Binding-site contacts:
Ligand atom O3 contacts residue ARG313 of chain 2.A at 4.0 Å.
Ligand atom C1 contacts residue ASN597 of chain 1.A at 1.4 Å.
Ligand atom C1 contacts residue SER593 of chain 1.A at 3.6 Å.
Ligand atom C4 contacts residue ARG313 of chain 2.A at 3.6 Å.
Ligand atom N2 contacts residue ASN597 of chain 1.A at 2.9 Å (h-bond).
Ligand atom O5 contacts residue ASN597 of chain 1.A at 2.2 Å (h-bond).
Ligand atom C7 contacts residue ASN597 of chain 1.A at 3.8 Å.
Ligand atom C8 contacts residue SER593 of chain 1.A at 3.9 Å.
Ligand atom O7 contacts residue GLN699 of chain 1.A at 3.3 Å.
Ligand atom C2 contacts residue GLU235 of chain 2.A at 3.3 Å.
Ligand atom C3 contacts residue ARG313 of chain 2.A at 3.8 Å.
Ligand atom C3 contacts residue ASN597 of chain 1.A at 3.7 Å.
Ligand atom O2 contacts residue ARG313 of chain 2.A at 3.4 Å (salt-bridge).
Ligand atom C3 contacts residue GLU235 of chain 2.A at 4.0 Å.
Ligand atom N2 contacts residue SER593 of chain 1.A at 2.9 Å (h-bond).
Ligand atom C3 contacts residue ARG313 of chain 2.A at 3.8 Å.
Ligand atom C2 contacts residue ASN597 of chain 1.A at 2.4 Å.
Ligand atom C7 contacts residue SER593 of chain 1.A at 3.9 Å.
Ligand atom O3 contacts residue GLU235 of chain 2.A at 3.3 Å (salt-bridge).
Ligand atom C8 contacts residue SER590 of chain 1.A at 3.5 Å.
Ligand atom C2 contacts residue SER593 of chain 1.A at 3.7 Å.
Ligand atom C6 contacts residue GLU235 of chain 2.A at 3.7 Å.
Ligand atom O5 contacts residue HIS71 of chain 2.A at 3.4 Å.
Ligand atom C8 contacts residue TYR236 of chain 2.A at 3.8 Å (hydrophobic).
Ligand atom O3 contacts residue ARG313 of chain 2.A at 3.0 Å (salt-bridge).
Ligand atom C5 contacts residue GLU235 of chain 2.A at 3.6 Å.
Ligand atom O4 contacts residue GLU235 of chain 2.A at 3.2 Å (salt-bridge).
Ligand atom C5 contacts residue ASN597 of chain 1.A at 3.6 Å.
Ligand atom C1 contacts residue GLN699 of chain 1.A at 3.9 Å.
Ligand atom C7 contacts residue GLN699 of chain 1.A at 3.4 Å.
Ligand atom C3 contacts residue GLU235 of chain 2.A at 3.7 Å.
Ligand atom O2 contacts residue HIS71 of chain 2.A at 2.9 Å (h-bond).
Ligand atom N2 contacts residue GLN699 of chain 1.A at 3.6 Å (h-bond).
Ligand atom C2 contacts residue ARG313 of chain 2.A at 3.8 Å.
Ligand atom C2 contacts residue GLN699 of chain 1.A at 3.7 Å.
Ligand atom C8 contacts residue ALA594 of chain 1.A at 3.8 Å (hydrophobic).
Ligand atom O2 contacts residue GLU235 of chain 2.A at 2.5 Å (salt-bridge).
Ligand atom C1 contacts residue ARG313 of chain 2.A at 4.0 Å.
Ligand atom C4 contacts residue GLU235 of chain 2.A at 3.9 Å.
Ligand atom O4 contacts residue ARG313 of chain 2.A at 3.9 Å.

Sequence of chain 1.A:
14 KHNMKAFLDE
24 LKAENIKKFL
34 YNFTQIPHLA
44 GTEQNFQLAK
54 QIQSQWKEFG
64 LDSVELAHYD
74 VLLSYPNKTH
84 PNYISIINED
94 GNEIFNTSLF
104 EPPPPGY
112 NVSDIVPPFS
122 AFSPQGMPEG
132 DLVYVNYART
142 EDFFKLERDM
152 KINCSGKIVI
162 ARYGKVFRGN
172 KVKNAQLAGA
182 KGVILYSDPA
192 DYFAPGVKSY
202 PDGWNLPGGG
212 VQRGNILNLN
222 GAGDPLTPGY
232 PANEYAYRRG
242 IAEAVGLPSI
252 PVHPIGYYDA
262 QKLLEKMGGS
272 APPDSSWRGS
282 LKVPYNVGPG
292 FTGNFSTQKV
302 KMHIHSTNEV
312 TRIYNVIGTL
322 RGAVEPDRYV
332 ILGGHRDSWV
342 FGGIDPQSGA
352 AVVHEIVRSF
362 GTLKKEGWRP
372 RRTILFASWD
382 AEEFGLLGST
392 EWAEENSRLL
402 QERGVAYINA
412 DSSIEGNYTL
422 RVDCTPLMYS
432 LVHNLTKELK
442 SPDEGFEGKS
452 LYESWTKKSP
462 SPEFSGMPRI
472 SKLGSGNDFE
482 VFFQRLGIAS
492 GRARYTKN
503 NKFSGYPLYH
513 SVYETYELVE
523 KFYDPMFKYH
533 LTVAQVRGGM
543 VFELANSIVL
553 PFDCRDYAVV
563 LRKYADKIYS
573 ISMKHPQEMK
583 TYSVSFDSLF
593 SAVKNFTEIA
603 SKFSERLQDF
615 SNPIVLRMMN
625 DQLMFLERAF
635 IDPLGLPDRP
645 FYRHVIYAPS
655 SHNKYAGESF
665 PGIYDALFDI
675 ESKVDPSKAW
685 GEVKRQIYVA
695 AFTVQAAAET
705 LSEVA

A small-molecule ligand and the protein it binds are described below.
Small molecule (SMILES): CC(=O)N[C@H]1[C@H](O[C@H]2[C@H](O)[C@@H](NC(C)=O)CO[C@@H]2CO)O[C@H](CO)[C@@H](O[C@@H]2O[C@H](CO)[C@@H](O)[C@H](O[C@H]3O[C@H](CO)[C@@H](O)[C@H](O)[C@@H]3O)[C@@H]2O)[C@@H]1O

Sequence of chain 2.A:
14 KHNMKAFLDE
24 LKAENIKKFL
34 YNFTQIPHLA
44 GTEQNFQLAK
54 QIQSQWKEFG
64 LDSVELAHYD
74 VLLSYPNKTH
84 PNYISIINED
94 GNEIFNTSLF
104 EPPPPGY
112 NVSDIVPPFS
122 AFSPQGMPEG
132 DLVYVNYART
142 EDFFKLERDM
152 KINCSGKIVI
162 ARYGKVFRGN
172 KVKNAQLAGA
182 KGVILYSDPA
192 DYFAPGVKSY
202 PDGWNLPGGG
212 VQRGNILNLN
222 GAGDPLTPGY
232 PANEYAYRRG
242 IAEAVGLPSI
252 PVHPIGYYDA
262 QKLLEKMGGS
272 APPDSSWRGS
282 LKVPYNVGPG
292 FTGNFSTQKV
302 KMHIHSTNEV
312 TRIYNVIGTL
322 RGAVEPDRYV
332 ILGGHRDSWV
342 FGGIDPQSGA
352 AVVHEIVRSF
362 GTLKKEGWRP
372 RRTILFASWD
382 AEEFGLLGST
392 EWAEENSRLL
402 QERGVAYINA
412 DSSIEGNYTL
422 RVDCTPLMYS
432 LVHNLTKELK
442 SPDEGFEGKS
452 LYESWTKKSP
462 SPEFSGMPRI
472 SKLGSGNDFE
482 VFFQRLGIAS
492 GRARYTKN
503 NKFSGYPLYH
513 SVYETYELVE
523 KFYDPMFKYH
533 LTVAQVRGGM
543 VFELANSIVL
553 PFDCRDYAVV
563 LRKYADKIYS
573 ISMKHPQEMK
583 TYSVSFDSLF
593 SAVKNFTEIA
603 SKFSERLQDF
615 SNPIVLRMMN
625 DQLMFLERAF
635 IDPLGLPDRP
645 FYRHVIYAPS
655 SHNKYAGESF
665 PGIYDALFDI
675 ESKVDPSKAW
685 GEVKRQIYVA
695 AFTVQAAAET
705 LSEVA